Sequence of chain 1.B:
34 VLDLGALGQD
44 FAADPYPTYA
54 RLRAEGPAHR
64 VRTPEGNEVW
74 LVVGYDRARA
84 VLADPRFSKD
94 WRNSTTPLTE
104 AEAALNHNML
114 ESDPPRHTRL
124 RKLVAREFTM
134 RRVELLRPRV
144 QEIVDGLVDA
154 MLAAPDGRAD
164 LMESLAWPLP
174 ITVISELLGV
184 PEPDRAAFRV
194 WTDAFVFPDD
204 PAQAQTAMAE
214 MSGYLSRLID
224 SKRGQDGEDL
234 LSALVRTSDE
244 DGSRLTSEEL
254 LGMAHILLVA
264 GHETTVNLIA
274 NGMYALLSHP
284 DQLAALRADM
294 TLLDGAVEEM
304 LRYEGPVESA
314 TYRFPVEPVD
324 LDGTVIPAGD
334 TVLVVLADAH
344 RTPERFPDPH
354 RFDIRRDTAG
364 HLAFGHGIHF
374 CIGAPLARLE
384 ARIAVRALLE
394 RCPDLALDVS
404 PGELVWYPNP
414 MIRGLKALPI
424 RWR

The protein below binds the small molecule below.
Small molecule (SMILES): CC[C@H]1OC(=O)[C@H](C)[C@@H](OC(=O)CCN(C)C)[C@@H](C)C[C@@H](C)C(=O)/C=C/[C@H]1C

Binding-site contacts:
Ligand atom C14 contacts residue GLU114 of chain 1.B at 3.5 Å.
Ligand atom C15 contacts residue LEU108 of chain 1.B at 4.0 Å (hydrophobic).
Ligand atom O3 contacts residue GOL1 of chain 1.U at 4.0 Å.
Ligand atom C2 contacts residue ILE415 of chain 1.B at 3.6 Å (hydrophobic).
Ligand atom O4 contacts residue HIS258 of chain 1.B at 2.9 Å (h-bond).
Ligand atom O5 contacts residue ILE415 of chain 1.B at 4.0 Å.
Ligand atom C13 contacts residue GOL1 of chain 1.U at 3.7 Å.
Ligand atom C3 contacts residue THR267 of chain 1.B at 3.7 Å.
Ligand atom C21 contacts residue ASN412 of chain 1.B at 4.0 Å.
Ligand atom C10 contacts residue ILE259 of chain 1.B at 3.7 Å (hydrophobic).
Ligand atom O5 contacts residue VAL199 of chain 1.B at 3.4 Å.
Ligand atom C15 contacts residue ASN109 of chain 1.B at 3.7 Å.
Ligand atom O1 contacts residue THR314 of chain 1.B at 3.4 Å.
Ligand atom C1 contacts residue ILE415 of chain 1.B at 3.9 Å (hydrophobic).
Ligand atom C4 contacts residue ILE415 of chain 1.B at 3.8 Å (hydrophobic).
Ligand atom C18 contacts residue PHE198 of chain 1.B at 3.6 Å (hydrophobic).
Ligand atom C16 contacts residue GLU114 of chain 1.B at 3.1 Å.
Ligand atom C15 contacts residue GLU105 of chain 1.B at 3.0 Å.
Ligand atom C7 contacts residue ALA263 of chain 1.B at 3.5 Å (hydrophobic).
Ligand atom C7 contacts residue HEM1 of chain 1.Q at 3.9 Å.
Ligand atom C13 contacts residue GLU114 of chain 1.B at 3.4 Å.
Ligand atom C15 contacts residue GLU114 of chain 1.B at 3.3 Å.
Ligand atom C21 contacts residue MET414 of chain 1.B at 3.6 Å (hydrophobic).
Ligand atom C1 contacts residue MET414 of chain 1.B at 3.5 Å (hydrophobic).
Ligand atom C21 contacts residue PHE198 of chain 1.B at 3.8 Å (hydrophobic).
Ligand atom N contacts residue GLU114 of chain 1.B at 2.7 Å (salt-bridge).
Ligand atom C3 contacts residue ILE415 of chain 1.B at 3.7 Å (hydrophobic).
Ligand atom O2 contacts residue ALA263 of chain 1.B at 3.4 Å.
Ligand atom C4 contacts residue VAL310 of chain 1.B at 3.9 Å (hydrophobic).
Ligand atom C19 contacts residue MET414 of chain 1.B at 3.9 Å (hydrophobic).
Ligand atom C10 contacts residue LEU113 of chain 1.B at 3.7 Å (hydrophobic).
Ligand atom C7 contacts residue LEU113 of chain 1.B at 3.5 Å (hydrophobic).
Ligand atom C16 contacts residue TRP94 of chain 1.B at 4.0 Å (hydrophobic).
Ligand atom C16 contacts residue GOL1 of chain 1.U at 3.0 Å.
Ligand atom C4 contacts residue MET414 of chain 1.B at 3.6 Å (hydrophobic).
Ligand atom O2 contacts residue VAL262 of chain 1.B at 3.6 Å.
Ligand atom O5 contacts residue GLU266 of chain 1.B at 3.5 Å.
Ligand atom C21 contacts residue VAL199 of chain 1.B at 3.2 Å (hydrophobic).
Ligand atom C20 contacts residue VAL199 of chain 1.B at 3.7 Å (hydrophobic).
Ligand atom C22 contacts residue VAL199 of chain 1.B at 3.6 Å (hydrophobic).